Sequence of chain 1.A:
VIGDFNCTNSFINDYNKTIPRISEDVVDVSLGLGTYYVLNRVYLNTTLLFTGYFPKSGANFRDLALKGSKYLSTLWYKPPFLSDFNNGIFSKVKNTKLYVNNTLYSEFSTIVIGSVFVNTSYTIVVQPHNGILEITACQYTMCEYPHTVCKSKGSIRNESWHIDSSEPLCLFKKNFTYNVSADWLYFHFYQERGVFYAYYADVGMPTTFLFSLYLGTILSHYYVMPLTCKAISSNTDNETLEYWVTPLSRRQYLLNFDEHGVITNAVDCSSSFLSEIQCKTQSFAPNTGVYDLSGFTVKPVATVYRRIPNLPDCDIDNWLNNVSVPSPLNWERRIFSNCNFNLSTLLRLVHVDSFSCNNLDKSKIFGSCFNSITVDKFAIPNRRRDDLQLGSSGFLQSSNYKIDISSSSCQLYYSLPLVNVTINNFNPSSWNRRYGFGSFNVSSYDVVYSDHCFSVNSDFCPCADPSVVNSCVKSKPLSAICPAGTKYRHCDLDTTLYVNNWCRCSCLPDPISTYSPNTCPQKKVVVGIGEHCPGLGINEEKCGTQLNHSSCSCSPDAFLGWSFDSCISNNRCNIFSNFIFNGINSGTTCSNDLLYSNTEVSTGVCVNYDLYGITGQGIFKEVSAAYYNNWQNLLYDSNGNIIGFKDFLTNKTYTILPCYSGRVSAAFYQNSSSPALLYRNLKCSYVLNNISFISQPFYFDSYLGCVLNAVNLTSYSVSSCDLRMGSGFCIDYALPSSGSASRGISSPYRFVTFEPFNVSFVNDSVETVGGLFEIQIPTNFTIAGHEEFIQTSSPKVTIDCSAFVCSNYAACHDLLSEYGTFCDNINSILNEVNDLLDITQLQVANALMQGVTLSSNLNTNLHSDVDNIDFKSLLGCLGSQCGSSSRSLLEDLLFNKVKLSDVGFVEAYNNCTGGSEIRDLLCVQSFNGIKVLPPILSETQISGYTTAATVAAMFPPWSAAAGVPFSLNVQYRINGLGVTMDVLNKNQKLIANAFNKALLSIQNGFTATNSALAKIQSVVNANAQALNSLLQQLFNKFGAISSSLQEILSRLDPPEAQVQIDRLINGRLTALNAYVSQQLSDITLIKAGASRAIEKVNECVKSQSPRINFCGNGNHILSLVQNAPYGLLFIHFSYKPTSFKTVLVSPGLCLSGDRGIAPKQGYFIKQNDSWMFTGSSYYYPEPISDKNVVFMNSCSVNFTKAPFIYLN

Sequence of chain 1.B:
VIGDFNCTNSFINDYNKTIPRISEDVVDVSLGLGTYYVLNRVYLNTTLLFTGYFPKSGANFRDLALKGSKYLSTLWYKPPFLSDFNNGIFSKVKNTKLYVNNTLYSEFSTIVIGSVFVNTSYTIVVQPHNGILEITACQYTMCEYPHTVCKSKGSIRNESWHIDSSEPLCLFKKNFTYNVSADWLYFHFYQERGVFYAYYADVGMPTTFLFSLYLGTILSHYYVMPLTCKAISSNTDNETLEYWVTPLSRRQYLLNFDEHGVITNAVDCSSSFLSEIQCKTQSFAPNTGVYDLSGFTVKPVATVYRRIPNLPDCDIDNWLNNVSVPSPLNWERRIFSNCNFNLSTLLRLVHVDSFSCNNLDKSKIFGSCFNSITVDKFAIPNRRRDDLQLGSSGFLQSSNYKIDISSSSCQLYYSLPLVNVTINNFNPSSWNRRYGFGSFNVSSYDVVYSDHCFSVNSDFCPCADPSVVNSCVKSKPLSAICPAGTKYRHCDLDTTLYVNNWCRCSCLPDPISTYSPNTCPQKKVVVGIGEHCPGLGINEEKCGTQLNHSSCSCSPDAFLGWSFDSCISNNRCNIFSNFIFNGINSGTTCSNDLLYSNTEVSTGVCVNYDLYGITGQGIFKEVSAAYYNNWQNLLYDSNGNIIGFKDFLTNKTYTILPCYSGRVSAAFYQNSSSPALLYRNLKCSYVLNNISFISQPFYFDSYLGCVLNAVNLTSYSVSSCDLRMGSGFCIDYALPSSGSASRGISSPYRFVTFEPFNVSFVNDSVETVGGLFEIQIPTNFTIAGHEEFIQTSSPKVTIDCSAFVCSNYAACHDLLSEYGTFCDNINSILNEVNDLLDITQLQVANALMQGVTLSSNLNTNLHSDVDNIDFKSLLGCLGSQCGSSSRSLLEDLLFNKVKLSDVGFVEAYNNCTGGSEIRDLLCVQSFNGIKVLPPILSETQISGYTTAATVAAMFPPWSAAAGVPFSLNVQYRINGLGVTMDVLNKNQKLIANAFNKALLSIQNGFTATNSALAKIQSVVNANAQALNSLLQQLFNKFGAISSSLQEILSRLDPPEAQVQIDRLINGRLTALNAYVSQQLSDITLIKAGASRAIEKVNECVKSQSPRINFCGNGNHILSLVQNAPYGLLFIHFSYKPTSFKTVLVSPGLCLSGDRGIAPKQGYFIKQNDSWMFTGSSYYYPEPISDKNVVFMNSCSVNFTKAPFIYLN

A protein and the small-molecule ligand that binds it are described below.
Small molecule (SMILES): CC(=O)N[C@@H]1[C@@H](O)[C@H](O)[C@@H](CO)O[C@H]1O

Binding-site contacts:
Ligand atom C5 contacts residue ASN1211 of chain 1.A at 3.6 Å.
Ligand atom C8 contacts residue GLN1001 of chain 1.B at 3.4 Å.
Ligand atom C8 contacts residue ASN1211 of chain 1.A at 4.4 Å.
Ligand atom C7 contacts residue ASP880 of chain 1.B at 3.5 Å.
Ligand atom C7 contacts residue ASN1211 of chain 1.A at 3.1 Å.
Ligand atom C8 contacts residue VAL1210 of chain 1.A at 3.7 Å (hydrophobic).
Ligand atom C8 contacts residue ASP880 of chain 1.B at 4.4 Å.
Ligand atom C3 contacts residue ASN1211 of chain 1.A at 3.8 Å.
Ligand atom N2 contacts residue ASN1211 of chain 1.A at 2.9 Å (h-bond).
Ligand atom O5 contacts residue ASN1211 of chain 1.A at 2.3 Å (h-bond).
Ligand atom C2 contacts residue ASN1211 of chain 1.A at 2.5 Å.
Ligand atom O7 contacts residue ASN1211 of chain 1.A at 2.9 Å (h-bond).
Ligand atom C1 contacts residue ASN1211 of chain 1.A at 1.4 Å.
Ligand atom C2 contacts residue ASP880 of chain 1.B at 4.1 Å.
Ligand atom N2 contacts residue ASP880 of chain 1.B at 4.0 Å.
Ligand atom O7 contacts residue ASP880 of chain 1.B at 3.0 Å (salt-bridge).
Ligand atom O3 contacts residue ASP880 of chain 1.B at 4.1 Å.
Ligand atom C4 contacts residue ASN1211 of chain 1.A at 4.2 Å.
Ligand atom O3 contacts residue ASN881 of chain 1.B at 3.8 Å.
Ligand atom C7 contacts residue VAL1210 of chain 1.A at 4.3 Å (hydrophobic).